Binding-site contacts:
Ligand atom C3 contacts residue GLY170 of chain 1.C at 4.1 Å.
Ligand atom C5 contacts residue GLN210 of chain 1.C at 3.7 Å.
Ligand atom C2 contacts residue GLY206 of chain 1.C at 4.4 Å.
Ligand atom C2 contacts residue ASP203 of chain 1.C at 3.6 Å.
Ligand atom C3 contacts residue PRO202 of chain 1.C at 4.3 Å (hydrophobic).
Ligand atom C4 contacts residue PRO202 of chain 1.C at 3.6 Å (hydrophobic).
Ligand atom O4 contacts residue LYS169 of chain 1.C at 4.5 Å.
Ligand atom C2 contacts residue LEU207 of chain 1.C at 4.1 Å (hydrophobic).
Ligand atom C4 contacts residue LEU207 of chain 1.C at 4.3 Å (hydrophobic).
Ligand atom O6 contacts residue ILE266 of chain 1.C at 4.4 Å.
Ligand atom O3 contacts residue ASP203 of chain 1.C at 3.7 Å.
Ligand atom O3 contacts residue LEU207 of chain 1.C at 3.8 Å.
Ligand atom C4 contacts residue GLY170 of chain 1.C at 4.1 Å.
Ligand atom O2 contacts residue THR168 of chain 1.C at 4.0 Å.
Ligand atom O4 contacts residue ASP171 of chain 1.C at 3.9 Å.
Ligand atom C4 contacts residue GLN210 of chain 1.C at 3.1 Å.
Ligand atom O4 contacts residue GLY170 of chain 1.C at 3.3 Å (h-bond).
Ligand atom C6 contacts residue ILE266 of chain 1.C at 4.2 Å (hydrophobic).
Ligand atom O4 contacts residue PRO202 of chain 1.C at 4.1 Å.
Ligand atom C1 contacts residue GLY206 of chain 1.C at 4.2 Å.
Ligand atom O5 contacts residue LEU207 of chain 1.C at 4.3 Å.
Ligand atom O4 contacts residue ILE266 of chain 1.C at 4.4 Å.
Ligand atom O3 contacts residue GLY206 of chain 1.C at 3.9 Å.
Ligand atom C6 contacts residue GLY206 of chain 1.C at 4.0 Å.
Ligand atom O3 contacts residue LYS169 of chain 1.C at 3.6 Å.
Ligand atom O6 contacts residue GLY206 of chain 1.C at 4.5 Å.
Ligand atom O3 contacts residue THR168 of chain 1.C at 2.7 Å (h-bond).
Ligand atom C2 contacts residue THR168 of chain 1.C at 4.4 Å.
Ligand atom O5 contacts residue PRO202 of chain 1.C at 4.5 Å.
Ligand atom O3 contacts residue PRO202 of chain 1.C at 3.8 Å.
Ligand atom O4 contacts residue GLY206 of chain 1.C at 3.6 Å.
Ligand atom O6 contacts residue GLN210 of chain 1.C at 4.5 Å.
Ligand atom C4 contacts residue GLY206 of chain 1.C at 4.3 Å.
Ligand atom C6 contacts residue GLN210 of chain 1.C at 3.2 Å.
Ligand atom O3 contacts residue GLY170 of chain 1.C at 3.1 Å (h-bond).
Ligand atom O2 contacts residue ASP203 of chain 1.C at 2.8 Å (salt-bridge).
Ligand atom C3 contacts residue THR168 of chain 1.C at 4.0 Å.
Ligand atom O5 contacts residue GLY206 of chain 1.C at 3.7 Å.
Ligand atom C5 contacts residue GLY206 of chain 1.C at 4.4 Å.
Ligand atom O4 contacts residue GLN210 of chain 1.C at 2.7 Å (h-bond).

This small molecule binds to this protein.
Small molecule (SMILES): OC[C@H]1O[C@@H](O[C@@H]2[C@@H](O)[C@H](O)O[C@H](CO)[C@H]2O)[C@H](O)[C@@H](O)[C@@H]1O

Sequence of chain 1.C:
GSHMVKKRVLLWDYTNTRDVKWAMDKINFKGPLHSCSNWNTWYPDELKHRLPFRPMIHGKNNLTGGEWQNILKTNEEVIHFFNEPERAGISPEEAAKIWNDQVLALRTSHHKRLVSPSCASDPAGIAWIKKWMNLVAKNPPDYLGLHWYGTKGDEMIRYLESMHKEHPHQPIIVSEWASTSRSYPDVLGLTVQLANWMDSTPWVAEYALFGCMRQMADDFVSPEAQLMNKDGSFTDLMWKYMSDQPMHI